Binding-site contacts:
Ligand atom O4 contacts residue GLN65 of chain 38.I at 3.6 Å.
Ligand atom O5 contacts residue ASN67 of chain 38.C at 2.4 Å (h-bond).
Ligand atom C3 contacts residue ASN67 of chain 38.C at 3.8 Å.
Ligand atom C4 contacts residue ASN67 of chain 38.C at 4.2 Å.
Ligand atom O7 contacts residue ASN67 of chain 38.C at 4.1 Å.
Ligand atom N2 contacts residue ASN67 of chain 38.C at 2.9 Å (h-bond).
Ligand atom C5 contacts residue ASN67 of chain 38.C at 3.7 Å.
Ligand atom C7 contacts residue PHE90 of chain 38.C at 4.4 Å (hydrophobic).
Ligand atom C3 contacts residue GLN65 of chain 38.I at 4.0 Å.
Ligand atom O6 contacts residue TYR60 of chain 38.I at 4.2 Å.
Ligand atom C2 contacts residue GLN65 of chain 38.I at 4.4 Å.
Ligand atom C6 contacts residue GLN65 of chain 38.I at 3.5 Å.
Ligand atom O5 contacts residue GLN65 of chain 38.I at 3.7 Å.
Ligand atom C4 contacts residue GLN65 of chain 38.I at 3.3 Å.
Ligand atom O3 contacts residue GLN65 of chain 38.I at 3.6 Å.
Ligand atom O6 contacts residue GLN65 of chain 38.I at 2.5 Å (h-bond).
Ligand atom C7 contacts residue ASN67 of chain 38.C at 3.7 Å.
Ligand atom C8 contacts residue PHE90 of chain 38.C at 3.7 Å (hydrophobic).
Ligand atom C4 contacts residue ASP66 of chain 38.I at 4.0 Å.
Ligand atom C2 contacts residue ASN67 of chain 38.C at 2.4 Å.
Ligand atom O6 contacts residue ASN67 of chain 38.C at 4.0 Å.
Ligand atom C1 contacts residue ASN67 of chain 38.C at 1.4 Å.
Ligand atom C5 contacts residue GLN65 of chain 38.I at 3.7 Å.
Ligand atom O4 contacts residue ASP66 of chain 38.I at 2.7 Å (salt-bridge).

A protein and the small-molecule ligand that binds it are described below.
Small molecule (SMILES): CC(=O)N[C@@H]1[C@@H](O)[C@H](O)[C@@H](CO)O[C@H]1O

Sequence of chain 38.I:
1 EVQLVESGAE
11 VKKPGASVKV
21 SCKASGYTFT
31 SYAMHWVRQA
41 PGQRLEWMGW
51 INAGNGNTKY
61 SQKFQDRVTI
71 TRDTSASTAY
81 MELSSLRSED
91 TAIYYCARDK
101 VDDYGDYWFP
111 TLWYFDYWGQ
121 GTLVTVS

Sequence of chain 38.C:
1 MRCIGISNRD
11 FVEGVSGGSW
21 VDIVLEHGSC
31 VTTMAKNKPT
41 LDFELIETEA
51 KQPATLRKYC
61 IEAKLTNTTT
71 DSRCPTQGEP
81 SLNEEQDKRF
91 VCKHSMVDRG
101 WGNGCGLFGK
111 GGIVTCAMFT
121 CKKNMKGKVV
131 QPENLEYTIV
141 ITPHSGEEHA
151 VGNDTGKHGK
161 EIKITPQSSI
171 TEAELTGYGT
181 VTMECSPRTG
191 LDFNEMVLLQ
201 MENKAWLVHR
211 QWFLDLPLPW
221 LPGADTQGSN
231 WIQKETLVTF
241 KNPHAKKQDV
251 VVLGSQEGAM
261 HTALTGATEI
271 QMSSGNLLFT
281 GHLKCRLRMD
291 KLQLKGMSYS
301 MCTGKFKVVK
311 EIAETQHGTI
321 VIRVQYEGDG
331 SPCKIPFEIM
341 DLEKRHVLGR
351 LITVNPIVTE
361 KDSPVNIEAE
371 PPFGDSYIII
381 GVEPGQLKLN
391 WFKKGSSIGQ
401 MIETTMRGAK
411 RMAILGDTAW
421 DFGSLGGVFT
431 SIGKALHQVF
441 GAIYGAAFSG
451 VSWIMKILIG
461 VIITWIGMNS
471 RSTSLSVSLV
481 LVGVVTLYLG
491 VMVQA